Binding-site contacts:
Ligand atom C6 contacts residue CYS46 of chain 1.C at 3.6 Å (hydrophobic).
Ligand atom O6 contacts residue CYS165 of chain 1.C at 4.4 Å.
Ligand atom O3 contacts residue ASN166 of chain 1.C at 2.6 Å (h-bond).
Ligand atom C5 contacts residue ASN48 of chain 1.C at 3.7 Å.
Ligand atom C4 contacts residue ASN48 of chain 1.C at 4.2 Å.
Ligand atom C3 contacts residue ASN166 of chain 1.C at 3.5 Å.
Ligand atom O6 contacts residue CYS46 of chain 1.C at 3.4 Å.
Ligand atom O6 contacts residue ASN166 of chain 1.C at 3.5 Å (h-bond).
Ligand atom N2 contacts residue ASN48 of chain 1.C at 2.9 Å (h-bond).
Ligand atom C1 contacts residue ASN48 of chain 1.C at 1.4 Å.
Ligand atom C7 contacts residue ASN48 of chain 1.C at 3.4 Å.
Ligand atom N2 contacts residue ASN166 of chain 1.C at 4.2 Å.
Ligand atom O7 contacts residue ASN48 of chain 1.C at 3.5 Å (h-bond).
Ligand atom C2 contacts residue ASN166 of chain 1.C at 3.6 Å.
Ligand atom C8 contacts residue ASN48 of chain 1.C at 4.5 Å.
Ligand atom C2 contacts residue ASN48 of chain 1.C at 2.5 Å.
Ligand atom O7 contacts residue ASN166 of chain 1.C at 3.7 Å.
Ligand atom C7 contacts residue ASP167 of chain 1.C at 4.2 Å.
Ligand atom C3 contacts residue ASN48 of chain 1.C at 3.8 Å.
Ligand atom O5 contacts residue VAL47 of chain 1.C at 4.2 Å.
Ligand atom O7 contacts residue ASP167 of chain 1.C at 3.1 Å (salt-bridge).
Ligand atom O4 contacts residue ASN166 of chain 1.C at 4.5 Å.
Ligand atom C7 contacts residue ASN166 of chain 1.C at 4.2 Å.
Ligand atom C4 contacts residue ASN166 of chain 1.C at 3.8 Å.
Ligand atom O5 contacts residue ASN48 of chain 1.C at 2.4 Å (h-bond).

Sequence of chain 1.C:
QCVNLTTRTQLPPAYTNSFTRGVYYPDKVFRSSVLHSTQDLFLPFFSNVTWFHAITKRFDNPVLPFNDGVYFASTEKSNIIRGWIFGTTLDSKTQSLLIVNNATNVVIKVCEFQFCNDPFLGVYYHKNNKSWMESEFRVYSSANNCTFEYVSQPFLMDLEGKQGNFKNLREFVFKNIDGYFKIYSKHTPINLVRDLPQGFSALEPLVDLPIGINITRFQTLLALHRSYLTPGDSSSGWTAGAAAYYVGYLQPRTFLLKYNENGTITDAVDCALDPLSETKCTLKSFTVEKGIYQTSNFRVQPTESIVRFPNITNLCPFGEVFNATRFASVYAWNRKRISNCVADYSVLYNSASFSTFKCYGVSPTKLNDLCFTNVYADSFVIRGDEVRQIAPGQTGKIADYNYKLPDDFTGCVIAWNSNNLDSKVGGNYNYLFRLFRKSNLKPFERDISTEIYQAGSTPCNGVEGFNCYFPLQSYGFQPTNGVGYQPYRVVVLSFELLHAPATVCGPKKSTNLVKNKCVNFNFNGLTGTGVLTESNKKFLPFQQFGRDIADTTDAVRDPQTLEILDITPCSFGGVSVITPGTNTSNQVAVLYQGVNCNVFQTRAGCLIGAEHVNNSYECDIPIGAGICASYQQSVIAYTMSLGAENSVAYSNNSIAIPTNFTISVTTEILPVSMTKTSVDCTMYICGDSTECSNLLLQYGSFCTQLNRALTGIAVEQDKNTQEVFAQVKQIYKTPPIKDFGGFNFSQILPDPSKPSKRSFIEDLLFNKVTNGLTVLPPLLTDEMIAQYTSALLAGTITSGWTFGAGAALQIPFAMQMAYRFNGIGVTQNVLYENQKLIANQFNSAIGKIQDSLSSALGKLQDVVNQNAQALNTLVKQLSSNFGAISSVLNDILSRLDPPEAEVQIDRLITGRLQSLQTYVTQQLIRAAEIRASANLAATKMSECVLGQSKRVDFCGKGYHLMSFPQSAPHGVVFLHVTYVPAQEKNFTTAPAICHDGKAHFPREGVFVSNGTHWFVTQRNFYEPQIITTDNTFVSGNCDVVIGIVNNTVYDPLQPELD

The protein below binds the small molecule below.
Small molecule (SMILES): CC(=O)N[C@@H]1[C@@H](O)[C@H](O)[C@@H](CO)O[C@H]1O